The small molecule below binds the protein below.
Small molecule (SMILES): Nc1ncnc2c1ncn2[C@@H]1O[C@H]([C@@H]2O[C@@H]3[C@H](O[P](=O)(O)O2)[C@@H](CO[P](=O)(O)O[C@H]2[C@@H](O)[C@H](n4cnc5c(N)ncnc54)O[C@@H]2COP(=O)=O)O[C@H]3n2ccc(=O)[nH]c2=O)[C@@H](O[P](=O)(O)OC[C@H]2O[C@@H](n3ccc(=O)[nH]c3=O)[C@H](O)[C@@H]2O)[C@H]1O

Binding-site contacts:
Ligand atom C1' contacts residue LYS143 of chain 17.F at 3.1 Å.
Ligand atom O4' contacts residue LYS143 of chain 17.F at 4.2 Å.
Ligand atom N1 contacts residue TRP47 of chain 17.F at 3.7 Å.
Ligand atom C1' contacts residue GLU140 of chain 17.F at 2.7 Å.
Ligand atom C5' contacts residue ARG90 of chain 17.F at 4.3 Å.
Ligand atom C8 contacts residue LYS143 of chain 17.F at 2.7 Å.
Ligand atom O3' contacts residue GLU140 of chain 17.F at 4.4 Å.
Ligand atom O4' contacts residue GLU140 of chain 17.F at 3.0 Å (salt-bridge).
Ligand atom N6 contacts residue TRP47 of chain 17.F at 4.2 Å.
Ligand atom C8 contacts residue TRP47 of chain 17.F at 3.6 Å (hydrophobic).
Ligand atom N7 contacts residue TRP47 of chain 17.F at 3.6 Å.
Ligand atom C3' contacts residue GLU140 of chain 17.F at 3.8 Å.
Ligand atom C2 contacts residue TRP47 of chain 17.F at 3.4 Å (hydrophobic).
Ligand atom N7 contacts residue LYS143 of chain 17.F at 3.8 Å.
Ligand atom C2' contacts residue LYS143 of chain 17.F at 3.7 Å.
Ligand atom C4 contacts residue TRP47 of chain 17.F at 3.3 Å (hydrophobic).
Ligand atom N9 contacts residue GLU140 of chain 17.F at 4.1 Å.
Ligand atom O2' contacts residue GLU140 of chain 17.F at 2.3 Å (salt-bridge).
Ligand atom C5 contacts residue TRP47 of chain 17.F at 3.8 Å (hydrophobic).
Ligand atom O4' contacts residue TRP47 of chain 17.F at 3.4 Å.
Ligand atom O2' contacts residue LYS143 of chain 17.F at 3.8 Å.
Ligand atom C4' contacts residue GLU140 of chain 17.F at 3.4 Å.
Ligand atom C1' contacts residue TRP47 of chain 17.F at 3.7 Å (hydrophobic).
Ligand atom O4' contacts residue LYS143 of chain 17.F at 4.4 Å.
Ligand atom N9 contacts residue TRP47 of chain 17.F at 3.3 Å.
Ligand atom C2' contacts residue GLU140 of chain 17.F at 3.0 Å.
Ligand atom C6 contacts residue TRP47 of chain 17.F at 3.7 Å (hydrophobic).
Ligand atom N3 contacts residue TRP47 of chain 17.F at 3.4 Å.
Ligand atom N9 contacts residue LYS143 of chain 17.F at 3.2 Å (salt-bridge).

Sequence of chain 17.F:
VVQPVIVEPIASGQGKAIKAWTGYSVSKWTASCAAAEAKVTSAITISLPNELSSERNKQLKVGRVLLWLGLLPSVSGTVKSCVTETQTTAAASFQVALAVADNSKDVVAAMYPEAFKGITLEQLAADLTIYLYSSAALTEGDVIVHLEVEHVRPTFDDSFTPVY